Sequence of chain 1.A:
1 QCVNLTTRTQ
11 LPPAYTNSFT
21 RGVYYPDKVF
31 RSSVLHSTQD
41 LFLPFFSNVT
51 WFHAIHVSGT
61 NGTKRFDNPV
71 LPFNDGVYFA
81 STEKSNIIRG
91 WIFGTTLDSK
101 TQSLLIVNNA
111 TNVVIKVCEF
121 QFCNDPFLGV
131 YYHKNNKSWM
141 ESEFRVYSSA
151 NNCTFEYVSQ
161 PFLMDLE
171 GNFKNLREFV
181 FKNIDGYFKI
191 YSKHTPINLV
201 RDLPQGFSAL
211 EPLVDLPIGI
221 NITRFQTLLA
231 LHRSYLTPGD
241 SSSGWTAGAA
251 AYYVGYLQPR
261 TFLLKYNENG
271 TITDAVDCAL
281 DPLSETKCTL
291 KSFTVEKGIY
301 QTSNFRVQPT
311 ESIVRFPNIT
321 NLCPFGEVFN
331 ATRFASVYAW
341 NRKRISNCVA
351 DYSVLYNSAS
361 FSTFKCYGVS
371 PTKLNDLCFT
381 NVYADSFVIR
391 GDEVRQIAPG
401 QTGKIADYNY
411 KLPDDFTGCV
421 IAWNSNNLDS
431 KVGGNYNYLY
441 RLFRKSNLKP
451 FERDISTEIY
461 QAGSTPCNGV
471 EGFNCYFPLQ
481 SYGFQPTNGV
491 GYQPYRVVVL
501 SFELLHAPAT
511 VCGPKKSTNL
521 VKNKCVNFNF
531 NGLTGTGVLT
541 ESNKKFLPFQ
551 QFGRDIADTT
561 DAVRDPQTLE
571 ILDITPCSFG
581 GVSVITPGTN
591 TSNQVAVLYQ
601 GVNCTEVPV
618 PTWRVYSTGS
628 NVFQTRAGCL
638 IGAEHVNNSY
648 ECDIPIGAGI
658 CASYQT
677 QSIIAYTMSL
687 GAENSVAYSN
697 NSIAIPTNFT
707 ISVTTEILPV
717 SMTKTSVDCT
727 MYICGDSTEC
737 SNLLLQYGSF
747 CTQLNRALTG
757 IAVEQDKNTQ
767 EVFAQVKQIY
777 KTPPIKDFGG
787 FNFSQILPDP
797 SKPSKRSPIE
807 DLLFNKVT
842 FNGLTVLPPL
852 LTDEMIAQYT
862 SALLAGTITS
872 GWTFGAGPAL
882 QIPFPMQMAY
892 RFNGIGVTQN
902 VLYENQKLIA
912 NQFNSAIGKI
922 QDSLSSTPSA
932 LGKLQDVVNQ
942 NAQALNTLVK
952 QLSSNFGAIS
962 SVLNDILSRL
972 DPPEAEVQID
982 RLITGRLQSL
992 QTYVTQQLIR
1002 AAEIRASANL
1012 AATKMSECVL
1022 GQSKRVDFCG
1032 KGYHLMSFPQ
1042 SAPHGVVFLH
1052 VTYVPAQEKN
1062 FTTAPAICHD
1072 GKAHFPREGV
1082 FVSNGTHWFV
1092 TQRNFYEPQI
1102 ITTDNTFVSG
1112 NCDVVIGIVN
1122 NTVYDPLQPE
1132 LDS

Binding-site contacts:
Ligand atom O5 contacts residue ASN112 of chain 1.A at 4.2 Å.
Ligand atom C1 contacts residue ASN109 of chain 1.A at 1.4 Å.
Ligand atom N2 contacts residue ASN109 of chain 1.A at 2.8 Å (h-bond).
Ligand atom C4 contacts residue ASN109 of chain 1.A at 4.2 Å.
Ligand atom C2 contacts residue ASN109 of chain 1.A at 2.5 Å.
Ligand atom C7 contacts residue THR111 of chain 1.A at 4.0 Å.
Ligand atom N2 contacts residue ASN112 of chain 1.A at 4.0 Å.
Ligand atom C8 contacts residue ALA110 of chain 1.A at 3.7 Å (hydrophobic).
Ligand atom C5 contacts residue ASN109 of chain 1.A at 3.6 Å.
Ligand atom C8 contacts residue THR111 of chain 1.A at 3.6 Å.
Ligand atom C7 contacts residue ASN109 of chain 1.A at 4.0 Å.
Ligand atom O6 contacts residue VAL114 of chain 1.A at 3.7 Å.
Ligand atom N2 contacts residue THR111 of chain 1.A at 3.5 Å.
Ligand atom O5 contacts residue ASN109 of chain 1.A at 2.4 Å (h-bond).
Ligand atom C3 contacts residue ASN109 of chain 1.A at 3.8 Å.
Ligand atom C2 contacts residue ASN112 of chain 1.A at 4.0 Å.
Ligand atom C3 contacts residue ASN112 of chain 1.A at 4.4 Å.
Ligand atom C1 contacts residue ASN112 of chain 1.A at 3.2 Å.

A protein and the small-molecule ligand that binds it are described below.
Small molecule (SMILES): CC(=O)N[C@H]1[C@H](O[C@H]2[C@H](O)[C@@H](NC(C)=O)CO[C@@H]2CO)O[C@H](CO)[C@@H](O)[C@@H]1O